The small molecule below binds the protein below.
Small molecule (SMILES): CC1(N)CCN(c2cnc3c(-c4cccc(Cl)c4Cl)n[nH]c3n2)CC1

Binding-site contacts:
Ligand atom N14 contacts residue GLU256 of chain 1.B at 3.5 Å.
Ligand atom C12 contacts residue THR225 of chain 1.B at 3.7 Å.
Ligand atom N11 contacts residue THR259 of chain 1.B at 3.7 Å.
Ligand atom C23 contacts residue THR224 of chain 1.B at 3.7 Å.
Ligand atom N25 contacts residue GLU255 of chain 1.B at 2.9 Å (salt-bridge).
Ligand atom C16 contacts residue THR225 of chain 1.B at 3.7 Å.
Ligand atom C22 contacts residue PHE119 of chain 1.B at 3.1 Å (hydrophobic).
Ligand atom C03 contacts residue ARG117 of chain 1.B at 3.7 Å.
Ligand atom N17 contacts residue THR225 of chain 1.B at 3.5 Å.
Ligand atom CL8 contacts residue GLN501 of chain 1.B at 3.4 Å.
Ligand atom N11 contacts residue GLU256 of chain 1.B at 2.8 Å (salt-bridge).
Ligand atom N10 contacts residue GLU256 of chain 1.B at 3.7 Å.
Ligand atom C12 contacts residue THR259 of chain 1.B at 3.6 Å.
Ligand atom C20 contacts residue GLU255 of chain 1.B at 3.5 Å.
Ligand atom N14 contacts residue THR259 of chain 1.B at 3.7 Å.
Ligand atom C21 contacts residue PHE119 of chain 1.B at 3.4 Å (hydrophobic).
Ligand atom C04 contacts residue ARG117 of chain 1.B at 3.8 Å.
Ligand atom C02 contacts residue ARG117 of chain 1.B at 3.4 Å.
Ligand atom N25 contacts residue THR114 of chain 1.B at 2.4 Å (h-bond).
Ligand atom N10 contacts residue PRO497 of chain 1.B at 3.3 Å.
Ligand atom C02 contacts residue LYS498 of chain 1.B at 3.5 Å.
Ligand atom C12 contacts residue GLU256 of chain 1.B at 3.6 Å.
Ligand atom C01 contacts residue THR225 of chain 1.B at 3.7 Å.
Ligand atom C24 contacts residue PHE119 of chain 1.B at 3.2 Å (hydrophobic).
Ligand atom C21 contacts residue GLU255 of chain 1.B at 3.5 Å.
Ligand atom C09 contacts residue PRO497 of chain 1.B at 3.7 Å (hydrophobic).
Ligand atom N11 contacts residue LEU260 of chain 1.B at 3.8 Å.
Ligand atom C22 contacts residue GLU116 of chain 1.B at 3.4 Å.
Ligand atom C24 contacts residue GLU255 of chain 1.B at 3.3 Å.
Ligand atom C13 contacts residue THR225 of chain 1.B at 3.5 Å.
Ligand atom CL7 contacts residue ARG117 of chain 1.B at 3.5 Å.
Ligand atom C16 contacts residue THR224 of chain 1.B at 3.5 Å.
Ligand atom CL7 contacts residue GLN263 of chain 1.B at 3.4 Å.
Ligand atom N25 contacts residue GLU116 of chain 1.B at 3.5 Å (salt-bridge).
Ligand atom N25 contacts residue PHE119 of chain 1.B at 3.2 Å (h-bond).
Ligand atom C06 contacts residue ARG117 of chain 1.B at 3.4 Å.
Ligand atom N10 contacts residue LEU260 of chain 1.B at 3.7 Å.
Ligand atom C01 contacts residue ARG117 of chain 1.B at 3.6 Å.
Ligand atom CL7 contacts residue LEU260 of chain 1.B at 3.8 Å.
Ligand atom C05 contacts residue ARG117 of chain 1.B at 3.4 Å.

Sequence of chain 1.B:
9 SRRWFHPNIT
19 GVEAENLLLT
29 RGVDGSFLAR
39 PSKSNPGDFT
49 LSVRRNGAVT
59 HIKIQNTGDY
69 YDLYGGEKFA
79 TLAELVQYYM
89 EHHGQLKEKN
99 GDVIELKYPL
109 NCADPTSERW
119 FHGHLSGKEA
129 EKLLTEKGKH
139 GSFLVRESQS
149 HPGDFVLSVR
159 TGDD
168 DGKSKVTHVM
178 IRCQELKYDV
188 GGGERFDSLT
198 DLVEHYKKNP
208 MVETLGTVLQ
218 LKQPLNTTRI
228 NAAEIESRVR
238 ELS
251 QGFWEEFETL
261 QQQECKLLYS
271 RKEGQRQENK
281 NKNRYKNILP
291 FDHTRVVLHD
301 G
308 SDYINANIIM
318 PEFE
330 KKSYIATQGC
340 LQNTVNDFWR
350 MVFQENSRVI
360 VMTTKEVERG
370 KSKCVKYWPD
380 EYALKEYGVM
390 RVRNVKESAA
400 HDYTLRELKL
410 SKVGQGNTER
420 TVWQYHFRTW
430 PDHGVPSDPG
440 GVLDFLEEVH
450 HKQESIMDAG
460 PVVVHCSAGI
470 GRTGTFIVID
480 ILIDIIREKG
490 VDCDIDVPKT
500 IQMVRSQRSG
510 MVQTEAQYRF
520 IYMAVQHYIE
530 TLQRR